This protein binds this small molecule.
Small molecule (SMILES): Cc1ccc(C(=O)O)c(C(=O)O)n1

Sequence of chain 1.A:
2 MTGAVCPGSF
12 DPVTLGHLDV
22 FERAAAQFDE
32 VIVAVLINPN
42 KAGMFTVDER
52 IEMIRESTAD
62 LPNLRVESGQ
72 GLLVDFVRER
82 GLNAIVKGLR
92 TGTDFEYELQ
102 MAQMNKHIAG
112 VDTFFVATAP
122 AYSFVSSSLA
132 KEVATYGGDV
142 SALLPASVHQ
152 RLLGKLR

Binding-site contacts:
Ligand atom C7 contacts residue THR94 of chain 1.A at 4.2 Å.
Ligand atom C2 contacts residue THR119 of chain 1.A at 4.3 Å.
Ligand atom C4 contacts residue THR94 of chain 1.A at 4.2 Å.
Ligand atom O1 contacts residue SER128 of chain 1.A at 4.4 Å.
Ligand atom N contacts residue HIS18 of chain 1.A at 3.2 Å (h-bond).
Ligand atom C2 contacts residue GLY89 of chain 1.A at 3.5 Å.
Ligand atom C2 contacts residue ARG91 of chain 1.A at 3.6 Å.
Ligand atom C1 contacts residue HIS18 of chain 1.A at 3.6 Å.
Ligand atom O3 contacts residue ARG91 of chain 1.A at 4.4 Å.
Ligand atom O contacts residue HIS18 of chain 1.A at 3.2 Å (h-bond).
Ligand atom C contacts residue ARG91 of chain 1.A at 4.3 Å.
Ligand atom O1 contacts residue ARG91 of chain 1.A at 2.7 Å (salt-bridge).
Ligand atom O1 contacts residue SER127 of chain 1.A at 3.5 Å.
Ligand atom C6 contacts residue ARG91 of chain 1.A at 3.6 Å.
Ligand atom C5 contacts residue ARG91 of chain 1.A at 3.5 Å.
Ligand atom C3 contacts residue LYS88 of chain 1.A at 4.2 Å.
Ligand atom C4 contacts residue ARG91 of chain 1.A at 3.6 Å.
Ligand atom C3 contacts residue GLY89 of chain 1.A at 3.3 Å.
Ligand atom C5 contacts residue HIS18 of chain 1.A at 3.5 Å.
Ligand atom C1 contacts residue THR119 of chain 1.A at 4.3 Å.
Ligand atom O3 contacts residue LYS88 of chain 1.A at 3.4 Å (salt-bridge).
Ligand atom C1 contacts residue ARG91 of chain 1.A at 3.6 Å.
Ligand atom C2 contacts residue HIS18 of chain 1.A at 4.5 Å.
Ligand atom O contacts residue SER128 of chain 1.A at 3.1 Å (h-bond).
Ligand atom C3 contacts residue ARG91 of chain 1.A at 3.7 Å.
Ligand atom C2 contacts residue LEU90 of chain 1.A at 4.1 Å (hydrophobic).
Ligand atom C7 contacts residue ARG91 of chain 1.A at 3.8 Å.
Ligand atom C6 contacts residue SER128 of chain 1.A at 4.1 Å.
Ligand atom C6 contacts residue HIS18 of chain 1.A at 3.7 Å.
Ligand atom C contacts residue HIS18 of chain 1.A at 3.5 Å.
Ligand atom O contacts residue SER127 of chain 1.A at 3.6 Å.
Ligand atom C contacts residue THR119 of chain 1.A at 3.4 Å.
Ligand atom O2 contacts residue THR94 of chain 1.A at 3.3 Å (h-bond).
Ligand atom C3 contacts residue THR94 of chain 1.A at 3.9 Å.
Ligand atom C7 contacts residue LYS88 of chain 1.A at 4.0 Å.
Ligand atom C6 contacts residue SER127 of chain 1.A at 3.8 Å.
Ligand atom O2 contacts residue ARG91 of chain 1.A at 3.3 Å (salt-bridge).
Ligand atom C4 contacts residue LYS88 of chain 1.A at 4.3 Å.
Ligand atom N contacts residue ARG91 of chain 1.A at 3.7 Å.
Ligand atom C contacts residue GLY17 of chain 1.A at 3.3 Å.